Sequence of chain 1.A:
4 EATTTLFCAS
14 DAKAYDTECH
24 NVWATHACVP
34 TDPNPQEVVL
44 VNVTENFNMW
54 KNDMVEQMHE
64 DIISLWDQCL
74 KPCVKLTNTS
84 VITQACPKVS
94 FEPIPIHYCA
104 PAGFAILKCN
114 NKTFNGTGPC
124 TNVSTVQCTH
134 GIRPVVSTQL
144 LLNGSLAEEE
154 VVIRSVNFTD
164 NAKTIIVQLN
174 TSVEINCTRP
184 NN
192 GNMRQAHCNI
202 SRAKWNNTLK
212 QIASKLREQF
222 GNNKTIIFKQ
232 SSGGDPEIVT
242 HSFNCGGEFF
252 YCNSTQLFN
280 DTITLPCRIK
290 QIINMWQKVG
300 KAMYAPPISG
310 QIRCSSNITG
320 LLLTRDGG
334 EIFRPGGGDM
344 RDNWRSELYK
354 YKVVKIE

This small molecule binds to this protein.
Small molecule (SMILES): CC(=O)N[C@@H]1[C@@H](O)[C@H](O)[C@@H](CO)O[C@H]1O

Binding-site contacts:
Ligand atom C2 contacts residue ASN260 of chain 1.A at 2.5 Å.
Ligand atom O5 contacts residue ASN260 of chain 1.A at 2.4 Å (h-bond).
Ligand atom C7 contacts residue ASN260 of chain 1.A at 3.6 Å.
Ligand atom O7 contacts residue ASN260 of chain 1.A at 3.8 Å.
Ligand atom N2 contacts residue ASN260 of chain 1.A at 2.9 Å (h-bond).
Ligand atom C4 contacts residue ASN260 of chain 1.A at 4.3 Å.
Ligand atom O6 contacts residue ASN260 of chain 1.A at 3.8 Å.
Ligand atom C8 contacts residue GLN257 of chain 1.A at 3.9 Å.
Ligand atom C6 contacts residue ASN260 of chain 1.A at 4.3 Å.
Ligand atom C5 contacts residue ASN260 of chain 1.A at 3.7 Å.
Ligand atom C3 contacts residue ASN260 of chain 1.A at 3.8 Å.
Ligand atom C1 contacts residue ASN260 of chain 1.A at 1.4 Å.